This small molecule binds to this protein.
Small molecule (SMILES): CC(=O)N[C@@H]1[C@@H](O)[C@H](O)[C@@H](CO)O[C@H]1O

Sequence of chain 1.F:
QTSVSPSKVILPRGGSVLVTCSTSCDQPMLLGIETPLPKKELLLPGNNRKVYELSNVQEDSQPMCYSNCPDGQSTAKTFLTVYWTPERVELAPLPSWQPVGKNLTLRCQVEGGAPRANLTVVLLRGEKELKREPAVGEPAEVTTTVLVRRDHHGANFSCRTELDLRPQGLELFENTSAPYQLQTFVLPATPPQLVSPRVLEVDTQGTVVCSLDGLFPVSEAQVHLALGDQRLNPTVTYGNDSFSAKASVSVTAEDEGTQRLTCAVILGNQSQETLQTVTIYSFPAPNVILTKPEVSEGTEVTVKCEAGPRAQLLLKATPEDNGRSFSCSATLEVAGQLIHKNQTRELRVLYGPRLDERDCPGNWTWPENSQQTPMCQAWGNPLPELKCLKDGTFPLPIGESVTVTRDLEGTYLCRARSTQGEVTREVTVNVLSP

Binding-site contacts:
Ligand atom O7 contacts residue GLY239 of chain 1.F at 3.6 Å.
Ligand atom C4 contacts residue ASN240 of chain 1.F at 4.3 Å.
Ligand atom C5 contacts residue ASN240 of chain 1.F at 3.7 Å.
Ligand atom O5 contacts residue ASN240 of chain 1.F at 2.4 Å (h-bond).
Ligand atom C8 contacts residue ASN240 of chain 1.F at 3.9 Å.
Ligand atom N2 contacts residue ASN240 of chain 1.F at 2.8 Å (h-bond).
Ligand atom O7 contacts residue ASN240 of chain 1.F at 3.0 Å (h-bond).
Ligand atom C7 contacts residue ASN240 of chain 1.F at 3.2 Å.
Ligand atom C1 contacts residue ASN240 of chain 1.F at 1.5 Å.
Ligand atom C3 contacts residue ASN240 of chain 1.F at 3.7 Å.
Ligand atom C2 contacts residue ASN240 of chain 1.F at 2.5 Å.